The small molecule below binds the protein below.
Small molecule (SMILES): CC(=O)N[C@H]1[C@H](O[C@H]2[C@H](O)[C@@H](NC(C)=O)CO[C@@H]2CO)O[C@H](CO)[C@@H](O[C@@H]2O[C@H](CO[C@H]3O[C@H](CO)[C@@H](O)[C@H](O)[C@@H]3O)[C@@H](O)[C@H](O[C@H]3O[C@H](CO)[C@@H](O)[C@H](O)[C@@H]3O)[C@@H]2O)[C@@H]1O

Binding-site contacts:
Ligand atom C8 contacts residue LYS180 of chain 1.A at 3.8 Å.
Ligand atom O7 contacts residue HIS186 of chain 1.A at 3.7 Å.
Ligand atom O6 contacts residue TYR184 of chain 1.A at 3.1 Å (h-bond).
Ligand atom C2 contacts residue SER203 of chain 1.A at 4.0 Å.
Ligand atom C1 contacts residue ASN141 of chain 1.A at 1.4 Å.
Ligand atom C5 contacts residue TYR184 of chain 1.A at 4.1 Å (hydrophobic).
Ligand atom O5 contacts residue THR143 of chain 1.A at 4.2 Å.
Ligand atom N2 contacts residue ASN141 of chain 1.A at 2.9 Å (h-bond).
Ligand atom C8 contacts residue THR201 of chain 1.A at 4.4 Å.
Ligand atom O5 contacts residue SER203 of chain 1.A at 3.9 Å.
Ligand atom C8 contacts residue TYR205 of chain 1.A at 3.6 Å (hydrophobic).
Ligand atom C2 contacts residue TYR184 of chain 1.A at 3.7 Å (hydrophobic).
Ligand atom N2 contacts residue SER203 of chain 1.A at 4.3 Å.
Ligand atom O4 contacts residue TYR184 of chain 1.A at 4.3 Å.
Ligand atom O3 contacts residue TYR184 of chain 1.A at 4.2 Å.
Ligand atom O7 contacts residue THR201 of chain 1.A at 3.8 Å.
Ligand atom C7 contacts residue HIS186 of chain 1.A at 3.6 Å.
Ligand atom C4 contacts residue TYR184 of chain 1.A at 3.9 Å (hydrophobic).
Ligand atom C5 contacts residue SER203 of chain 1.A at 3.8 Å.
Ligand atom O5 contacts residue TYR184 of chain 1.A at 3.6 Å.
Ligand atom C3 contacts residue ASN141 of chain 1.A at 3.8 Å.
Ligand atom C8 contacts residue HIS186 of chain 1.A at 3.9 Å.
Ligand atom C4 contacts residue ASN141 of chain 1.A at 4.3 Å.
Ligand atom C7 contacts residue ASN141 of chain 1.A at 3.7 Å.
Ligand atom C1 contacts residue TYR184 of chain 1.A at 4.2 Å (hydrophobic).
Ligand atom C4 contacts residue SER203 of chain 1.A at 4.4 Å.
Ligand atom O6 contacts residue THR143 of chain 1.A at 3.6 Å.
Ligand atom O7 contacts residue ASN141 of chain 1.A at 4.1 Å.
Ligand atom C6 contacts residue THR143 of chain 1.A at 4.0 Å.
Ligand atom C3 contacts residue SER203 of chain 1.A at 4.0 Å.
Ligand atom N2 contacts residue HIS186 of chain 1.A at 4.0 Å.
Ligand atom O7 contacts residue TYR184 of chain 1.A at 3.9 Å.
Ligand atom C6 contacts residue TYR184 of chain 1.A at 4.3 Å (hydrophobic).
Ligand atom C5 contacts residue ASN141 of chain 1.A at 3.7 Å.
Ligand atom O3 contacts residue HIS186 of chain 1.A at 3.3 Å.
Ligand atom C2 contacts residue ASN141 of chain 1.A at 2.5 Å.
Ligand atom O5 contacts residue ASN141 of chain 1.A at 2.4 Å (h-bond).
Ligand atom C5 contacts residue THR143 of chain 1.A at 4.2 Å.
Ligand atom C3 contacts residue TYR184 of chain 1.A at 4.2 Å (hydrophobic).
Ligand atom C1 contacts residue SER203 of chain 1.A at 3.3 Å.

Sequence of chain 1.A:
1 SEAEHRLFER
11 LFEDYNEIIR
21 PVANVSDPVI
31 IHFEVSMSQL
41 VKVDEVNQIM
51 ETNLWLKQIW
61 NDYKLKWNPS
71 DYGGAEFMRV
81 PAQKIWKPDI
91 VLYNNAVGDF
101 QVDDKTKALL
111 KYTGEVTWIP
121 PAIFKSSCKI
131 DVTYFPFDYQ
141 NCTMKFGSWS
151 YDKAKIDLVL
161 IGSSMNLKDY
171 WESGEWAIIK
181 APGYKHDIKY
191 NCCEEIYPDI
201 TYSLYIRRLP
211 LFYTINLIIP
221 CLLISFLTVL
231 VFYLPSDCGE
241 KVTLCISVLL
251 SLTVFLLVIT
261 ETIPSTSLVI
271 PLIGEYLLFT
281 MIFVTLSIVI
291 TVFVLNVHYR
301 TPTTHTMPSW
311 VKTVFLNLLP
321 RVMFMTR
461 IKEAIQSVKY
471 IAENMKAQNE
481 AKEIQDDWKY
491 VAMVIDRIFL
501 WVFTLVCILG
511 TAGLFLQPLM